The small molecule below binds the protein below.
Small molecule (SMILES): CO[C@H]1O[C@H](CO)[C@H](O)[C@H](O)[C@H]1NC(C)=O

Sequence of chain 1.G:
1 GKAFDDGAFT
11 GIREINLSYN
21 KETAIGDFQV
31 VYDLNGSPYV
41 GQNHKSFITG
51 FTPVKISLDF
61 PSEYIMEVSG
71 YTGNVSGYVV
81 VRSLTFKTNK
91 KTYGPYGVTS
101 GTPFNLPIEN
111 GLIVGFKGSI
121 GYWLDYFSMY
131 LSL

Binding-site contacts:
Ligand atom C1 contacts residue TYR122 of chain 1.G at 4.0 Å (hydrophobic).
Ligand atom C5 contacts residue GLY121 of chain 1.G at 4.3 Å.
Ligand atom O7 contacts residue PHE47 of chain 1.G at 3.3 Å.
Ligand atom C6 contacts residue TYR78 of chain 1.G at 4.1 Å (hydrophobic).
Ligand atom C6 contacts residue VAL80 of chain 1.G at 4.1 Å (hydrophobic).
Ligand atom C4 contacts residue ASP125 of chain 1.G at 3.2 Å.
Ligand atom C4 contacts residue GLY1 of chain 1.G at 3.7 Å.
Ligand atom C7 contacts residue GLY1 of chain 1.G at 4.1 Å.
Ligand atom O6 contacts residue ASP125 of chain 1.G at 2.9 Å (salt-bridge).
Ligand atom O6 contacts residue GLY121 of chain 1.G at 4.0 Å.
Ligand atom O1 contacts residue TYR122 of chain 1.G at 4.1 Å.
Ligand atom C3 contacts residue GLY1 of chain 1.G at 3.5 Å.
Ligand atom O4 contacts residue GLY1 of chain 1.G at 3.0 Å (h-bond).
Ligand atom C4 contacts residue GLY121 of chain 1.G at 4.2 Å.
Ligand atom C2 contacts residue PHE47 of chain 1.G at 4.2 Å (hydrophobic).
Ligand atom C7 contacts residue PHE47 of chain 1.G at 3.9 Å (hydrophobic).
Ligand atom C1 contacts residue GLY121 of chain 1.G at 4.3 Å.
Ligand atom C5 contacts residue TYR78 of chain 1.G at 4.0 Å (hydrophobic).
Ligand atom CM contacts residue TYR122 of chain 1.G at 3.8 Å (hydrophobic).
Ligand atom C6 contacts residue TYR122 of chain 1.G at 3.7 Å (hydrophobic).
Ligand atom C5 contacts residue ASP125 of chain 1.G at 3.8 Å.
Ligand atom C3 contacts residue TYR78 of chain 1.G at 4.0 Å (hydrophobic).
Ligand atom C5 contacts residue TYR122 of chain 1.G at 3.8 Å (hydrophobic).
Ligand atom C2 contacts residue GLY121 of chain 1.G at 4.4 Å.
Ligand atom O6 contacts residue TRP123 of chain 1.G at 2.8 Å (h-bond).
Ligand atom CM contacts residue TYR78 of chain 1.G at 3.2 Å (hydrophobic).
Ligand atom O4 contacts residue GLY121 of chain 1.G at 3.2 Å.
Ligand atom O3 contacts residue GLY1 of chain 1.G at 2.7 Å (h-bond).
Ligand atom C2 contacts residue GLY1 of chain 1.G at 3.8 Å.
Ligand atom C4 contacts residue TYR78 of chain 1.G at 4.3 Å (hydrophobic).
Ligand atom O5 contacts residue GLY121 of chain 1.G at 3.7 Å.
Ligand atom O7 contacts residue GLY1 of chain 1.G at 3.3 Å (h-bond).
Ligand atom C6 contacts residue TRP123 of chain 1.G at 3.8 Å (hydrophobic).
Ligand atom O4 contacts residue ASP125 of chain 1.G at 2.6 Å (salt-bridge).
Ligand atom O1 contacts residue TYR78 of chain 1.G at 3.5 Å (h-bond).
Ligand atom O5 contacts residue TYR122 of chain 1.G at 3.0 Å (h-bond).
Ligand atom C6 contacts residue ASP125 of chain 1.G at 3.2 Å.
Ligand atom O4 contacts residue TYR122 of chain 1.G at 4.2 Å.
Ligand atom O6 contacts residue TYR122 of chain 1.G at 3.2 Å (h-bond).
Ligand atom O6 contacts residue VAL80 of chain 1.G at 3.7 Å.